Sequence of chain 1.B:
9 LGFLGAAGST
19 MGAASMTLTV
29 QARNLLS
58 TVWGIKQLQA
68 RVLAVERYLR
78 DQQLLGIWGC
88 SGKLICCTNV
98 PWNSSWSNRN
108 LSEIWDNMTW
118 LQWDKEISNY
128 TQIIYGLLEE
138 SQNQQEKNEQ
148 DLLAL

Sequence of chain 1.A:
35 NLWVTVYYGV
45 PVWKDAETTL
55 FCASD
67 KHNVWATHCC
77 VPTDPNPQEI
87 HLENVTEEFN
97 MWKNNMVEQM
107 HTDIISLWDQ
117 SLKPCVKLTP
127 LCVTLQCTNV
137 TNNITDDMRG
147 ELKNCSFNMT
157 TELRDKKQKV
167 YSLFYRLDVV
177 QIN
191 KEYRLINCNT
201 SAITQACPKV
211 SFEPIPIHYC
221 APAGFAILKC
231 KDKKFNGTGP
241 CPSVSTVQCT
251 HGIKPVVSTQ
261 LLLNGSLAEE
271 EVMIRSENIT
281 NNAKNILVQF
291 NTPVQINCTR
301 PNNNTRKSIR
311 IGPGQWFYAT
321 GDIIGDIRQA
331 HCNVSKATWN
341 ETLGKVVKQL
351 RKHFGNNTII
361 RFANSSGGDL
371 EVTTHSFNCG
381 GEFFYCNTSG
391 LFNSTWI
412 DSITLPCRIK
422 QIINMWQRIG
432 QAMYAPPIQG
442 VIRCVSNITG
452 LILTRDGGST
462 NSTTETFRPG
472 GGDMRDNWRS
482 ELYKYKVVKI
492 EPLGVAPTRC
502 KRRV

A protein and the small-molecule ligand that binds it are described below.
Small molecule (SMILES): CC(=O)N[C@@H]1[C@@H](O)[C@H](O)[C@@H](CO)O[C@H]1O

Binding-site contacts:
Ligand atom C7 contacts residue GLY16 of chain 1.B at 3.8 Å.
Ligand atom C5 contacts residue ASN90 of chain 1.A at 3.8 Å.
Ligand atom C7 contacts residue GLU89 of chain 1.A at 3.9 Å.
Ligand atom C1 contacts residue ASN90 of chain 1.A at 1.5 Å.
Ligand atom N2 contacts residue GLY16 of chain 1.B at 3.1 Å (h-bond).
Ligand atom C7 contacts residue SER17 of chain 1.B at 4.5 Å.
Ligand atom C3 contacts residue ASN90 of chain 1.A at 3.9 Å.
Ligand atom C8 contacts residue SER17 of chain 1.B at 3.5 Å.
Ligand atom N2 contacts residue ASN90 of chain 1.A at 2.8 Å (h-bond).
Ligand atom O5 contacts residue ASN90 of chain 1.A at 2.5 Å (h-bond).
Ligand atom N2 contacts residue SER17 of chain 1.B at 4.4 Å.
Ligand atom O7 contacts residue GLU89 of chain 1.A at 3.8 Å.
Ligand atom C2 contacts residue GLY16 of chain 1.B at 4.1 Å.
Ligand atom O7 contacts residue ASN90 of chain 1.A at 4.2 Å.
Ligand atom C8 contacts residue GLY16 of chain 1.B at 3.6 Å.
Ligand atom C4 contacts residue ASN90 of chain 1.A at 4.4 Å.
Ligand atom C8 contacts residue GLU89 of chain 1.A at 3.6 Å.
Ligand atom C2 contacts residue ASN90 of chain 1.A at 2.5 Å.
Ligand atom C7 contacts residue ASN90 of chain 1.A at 3.7 Å.